Sequence of chain 1.A:
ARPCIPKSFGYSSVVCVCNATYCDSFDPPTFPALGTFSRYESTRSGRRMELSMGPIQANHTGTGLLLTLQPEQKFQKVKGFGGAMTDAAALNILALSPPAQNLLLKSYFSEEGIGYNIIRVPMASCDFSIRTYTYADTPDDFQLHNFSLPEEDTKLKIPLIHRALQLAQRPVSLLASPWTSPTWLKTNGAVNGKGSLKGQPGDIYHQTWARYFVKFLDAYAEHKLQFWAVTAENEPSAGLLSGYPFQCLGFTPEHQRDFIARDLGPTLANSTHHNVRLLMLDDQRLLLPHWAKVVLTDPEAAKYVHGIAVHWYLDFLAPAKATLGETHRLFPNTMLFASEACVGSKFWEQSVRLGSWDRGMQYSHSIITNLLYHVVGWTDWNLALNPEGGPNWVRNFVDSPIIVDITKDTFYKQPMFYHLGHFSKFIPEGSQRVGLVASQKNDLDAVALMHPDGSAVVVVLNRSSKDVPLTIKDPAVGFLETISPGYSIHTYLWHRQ

Binding-site contacts:
Ligand atom N9 contacts residue ASN396 of chain 1.A at 3.1 Å (h-bond).
Ligand atom O32 contacts residue TRP381 of chain 1.A at 2.8 Å (h-bond).
Ligand atom O32 contacts residue PHE128 of chain 1.A at 3.3 Å.
Ligand atom O31 contacts residue TRP381 of chain 1.A at 3.7 Å.
Ligand atom N9 contacts residue PHE397 of chain 1.A at 3.8 Å.
Ligand atom O32 contacts residue ASP127 of chain 1.A at 2.5 Å (salt-bridge).
Ligand atom C11 contacts residue TYR313 of chain 1.A at 3.8 Å (hydrophobic).
Ligand atom N9 contacts residue VAL398 of chain 1.A at 3.2 Å.
Ligand atom C20 contacts residue PHE316 of chain 1.B at 3.7 Å (hydrophobic).
Ligand atom C21 contacts residue PHE316 of chain 1.B at 3.8 Å (hydrophobic).
Ligand atom C5 contacts residue TRP381 of chain 1.A at 3.5 Å (hydrophobic).
Ligand atom C3 contacts residue GLU340 of chain 1.A at 2.5 Å.
Ligand atom O30 contacts residue GLU340 of chain 1.A at 2.7 Å (salt-bridge).
Ligand atom C5 contacts residue GLU340 of chain 1.A at 3.5 Å.
Ligand atom O28 contacts residue GLU340 of chain 1.A at 3.5 Å (salt-bridge).
Ligand atom C6 contacts residue TRP381 of chain 1.A at 3.7 Å (hydrophobic).
Ligand atom C26 contacts residue SO41 of chain 1.N at 3.6 Å.
Ligand atom N8 contacts residue VAL398 of chain 1.A at 3.7 Å.
Ligand atom O31 contacts residue PHE246 of chain 1.A at 3.4 Å.
Ligand atom C26 contacts residue ASP315 of chain 1.B at 3.8 Å.
Ligand atom C4 contacts residue ASP127 of chain 1.A at 3.7 Å.
Ligand atom C5 contacts residue ASP127 of chain 1.A at 3.3 Å.
Ligand atom N10 contacts residue ASN396 of chain 1.A at 3.0 Å (h-bond).
Ligand atom C12 contacts residue TYR313 of chain 1.A at 3.7 Å (hydrophobic).
Ligand atom C4 contacts residue TRP381 of chain 1.A at 3.7 Å (hydrophobic).
Ligand atom O30 contacts residue TRP179 of chain 1.A at 3.6 Å.
Ligand atom C1 contacts residue GLU340 of chain 1.A at 2.3 Å.
Ligand atom C11 contacts residue ASN396 of chain 1.A at 3.7 Å.
Ligand atom C6 contacts residue GLU340 of chain 1.A at 2.8 Å.
Ligand atom N10 contacts residue PHE397 of chain 1.A at 3.1 Å (h-bond).
Ligand atom C4 contacts residue GLU340 of chain 1.A at 3.0 Å.
Ligand atom O30 contacts residue ASN234 of chain 1.A at 2.9 Å (h-bond).
Ligand atom O30 contacts residue GLU235 of chain 1.A at 3.7 Å.
Ligand atom C7 contacts residue VAL398 of chain 1.A at 3.4 Å (hydrophobic).
Ligand atom O32 contacts residue ASN396 of chain 1.A at 3.6 Å.
Ligand atom O31 contacts residue TRP179 of chain 1.A at 3.0 Å (h-bond).
Ligand atom O31 contacts residue ASP127 of chain 1.A at 2.7 Å (salt-bridge).
Ligand atom C2 contacts residue GLU235 of chain 1.A at 3.3 Å.
Ligand atom N8 contacts residue ASN396 of chain 1.A at 3.8 Å.
Ligand atom C2 contacts residue GLU340 of chain 1.A at 1.4 Å.

A small-molecule ligand and the protein it binds are described below.
Small molecule (SMILES): O[C@H]1[C@H](O)[C@@H](O)C[C@H](O)[C@@H]1Cn1cc(CCCOCC23CC4CC(CC(C4)C2)C3)nn1

Sequence of chain 1.B:
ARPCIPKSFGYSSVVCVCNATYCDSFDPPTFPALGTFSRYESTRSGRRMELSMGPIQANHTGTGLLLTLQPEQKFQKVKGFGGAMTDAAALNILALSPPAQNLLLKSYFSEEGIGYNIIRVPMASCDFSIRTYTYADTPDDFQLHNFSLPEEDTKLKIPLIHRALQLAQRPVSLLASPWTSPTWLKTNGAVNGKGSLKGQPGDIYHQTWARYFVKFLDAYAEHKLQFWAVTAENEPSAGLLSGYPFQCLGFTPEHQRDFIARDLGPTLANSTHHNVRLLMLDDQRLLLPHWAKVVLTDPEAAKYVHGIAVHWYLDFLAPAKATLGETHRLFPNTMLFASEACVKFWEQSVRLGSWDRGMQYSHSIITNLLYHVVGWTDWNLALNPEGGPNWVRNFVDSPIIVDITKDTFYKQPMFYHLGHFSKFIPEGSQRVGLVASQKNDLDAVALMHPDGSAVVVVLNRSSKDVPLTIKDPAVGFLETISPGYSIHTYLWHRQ